A small-molecule ligand and the protein it binds are described below.
Small molecule (SMILES): OC[C@H]1O[C@H](O)[C@@H](O)[C@@H](O)[C@@H]1O

Sequence of chain 1.A:
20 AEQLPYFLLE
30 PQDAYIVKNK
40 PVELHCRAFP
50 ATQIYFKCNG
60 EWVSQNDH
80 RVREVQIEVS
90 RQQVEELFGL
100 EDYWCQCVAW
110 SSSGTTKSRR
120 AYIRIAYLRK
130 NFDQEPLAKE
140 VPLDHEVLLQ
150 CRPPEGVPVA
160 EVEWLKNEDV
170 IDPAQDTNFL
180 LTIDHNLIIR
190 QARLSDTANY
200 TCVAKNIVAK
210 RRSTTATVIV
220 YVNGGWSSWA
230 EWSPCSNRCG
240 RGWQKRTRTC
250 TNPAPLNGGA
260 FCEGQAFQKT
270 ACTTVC

Binding-site contacts:
Ligand atom C5 contacts residue TRP228 of chain 1.A at 3.6 Å (hydrophobic).
Ligand atom C2 contacts residue TRP228 of chain 1.A at 2.8 Å (hydrophobic).
Ligand atom C1 contacts residue ARG245 of chain 1.A at 4.2 Å.
Ligand atom C6 contacts residue TRP228 of chain 1.A at 4.2 Å (hydrophobic).
Ligand atom C3 contacts residue TRP228 of chain 1.A at 3.9 Å (hydrophobic).
Ligand atom O2 contacts residue ARG247 of chain 1.A at 4.4 Å.
Ligand atom O3 contacts residue TRP228 of chain 1.A at 4.3 Å.
Ligand atom O5 contacts residue TRP228 of chain 1.A at 2.1 Å.
Ligand atom O5 contacts residue ARG245 of chain 1.A at 3.4 Å (salt-bridge).
Ligand atom C1 contacts residue TRP228 of chain 1.A at 1.5 Å (hydrophobic).
Ligand atom O2 contacts residue SER226 of chain 1.A at 3.7 Å.
Ligand atom C2 contacts residue ARG247 of chain 1.A at 4.3 Å.
Ligand atom O6 contacts residue ARG245 of chain 1.A at 3.2 Å (salt-bridge).
Ligand atom O2 contacts residue SER227 of chain 1.A at 3.4 Å.
Ligand atom C4 contacts residue TRP228 of chain 1.A at 4.3 Å (hydrophobic).
Ligand atom O2 contacts residue TRP228 of chain 1.A at 3.2 Å (h-bond).
Ligand atom O6 contacts residue TRP228 of chain 1.A at 4.2 Å.
Ligand atom C5 contacts residue ARG245 of chain 1.A at 4.2 Å.
Ligand atom C6 contacts residue ARG245 of chain 1.A at 4.3 Å.